A protein and the small-molecule ligand that binds it are described below.
Small molecule (SMILES): CC(=O)N[C@@H]1[C@@H](O)[C@H](O)[C@@H](CO)O[C@H]1O

Sequence of chain 1.C:
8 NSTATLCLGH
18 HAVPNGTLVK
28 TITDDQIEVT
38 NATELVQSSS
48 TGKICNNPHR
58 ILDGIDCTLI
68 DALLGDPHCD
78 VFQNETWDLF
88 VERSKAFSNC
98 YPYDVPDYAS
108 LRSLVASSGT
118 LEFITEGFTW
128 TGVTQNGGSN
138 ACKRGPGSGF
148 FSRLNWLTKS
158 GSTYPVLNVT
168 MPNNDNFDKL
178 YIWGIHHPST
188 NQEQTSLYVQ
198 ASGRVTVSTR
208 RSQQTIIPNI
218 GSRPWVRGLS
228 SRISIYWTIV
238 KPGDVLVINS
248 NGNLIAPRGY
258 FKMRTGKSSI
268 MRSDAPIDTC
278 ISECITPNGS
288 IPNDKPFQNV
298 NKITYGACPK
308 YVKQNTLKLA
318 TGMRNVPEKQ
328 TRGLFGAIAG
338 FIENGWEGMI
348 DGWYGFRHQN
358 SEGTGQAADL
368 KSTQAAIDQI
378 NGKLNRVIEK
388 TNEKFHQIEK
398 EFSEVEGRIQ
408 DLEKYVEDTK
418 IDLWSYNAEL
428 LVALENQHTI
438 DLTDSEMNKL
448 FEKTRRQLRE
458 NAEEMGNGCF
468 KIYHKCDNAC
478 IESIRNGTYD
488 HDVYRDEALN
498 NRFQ

Binding-site contacts:
Ligand atom C8 contacts residue ASN483 of chain 1.C at 4.2 Å.
Ligand atom O6 contacts residue ASN483 of chain 1.C at 4.3 Å.
Ligand atom C8 contacts residue GLU479 of chain 1.C at 4.0 Å.
Ligand atom C5 contacts residue ASN483 of chain 1.C at 3.6 Å.
Ligand atom N2 contacts residue ASN483 of chain 1.C at 2.8 Å (h-bond).
Ligand atom O7 contacts residue ASN483 of chain 1.C at 3.0 Å (h-bond).
Ligand atom C4 contacts residue ASN483 of chain 1.C at 4.2 Å.
Ligand atom O7 contacts residue SER480 of chain 1.C at 4.1 Å.
Ligand atom C7 contacts residue ASN483 of chain 1.C at 3.1 Å.
Ligand atom O5 contacts residue ASN483 of chain 1.C at 2.4 Å (h-bond).
Ligand atom C3 contacts residue ASN483 of chain 1.C at 3.8 Å.
Ligand atom C7 contacts residue GLU479 of chain 1.C at 4.1 Å.
Ligand atom C1 contacts residue ASN483 of chain 1.C at 1.4 Å.
Ligand atom O7 contacts residue GLU479 of chain 1.C at 3.4 Å.
Ligand atom C2 contacts residue ASN483 of chain 1.C at 2.5 Å.